Sequence of chain 2.D:
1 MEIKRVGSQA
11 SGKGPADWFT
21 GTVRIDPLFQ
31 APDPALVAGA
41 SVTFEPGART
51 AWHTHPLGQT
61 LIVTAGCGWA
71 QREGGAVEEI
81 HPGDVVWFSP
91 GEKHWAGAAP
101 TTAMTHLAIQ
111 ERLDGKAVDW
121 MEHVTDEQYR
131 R

A small-molecule ligand and the protein it binds are described below.
Small molecule (SMILES): C[N+](C)(C)CCCC(=O)O

Binding-site contacts:
Ligand atom O4 contacts residue GLN59 of chain 2.D at 4.0 Å.
Ligand atom O4 contacts residue HIS53 of chain 2.D at 4.2 Å.
Ligand atom O4 contacts residue ALA96 of chain 2.D at 4.4 Å.
Ligand atom C6 contacts residue THR50 of chain 2.D at 4.4 Å.
Ligand atom C6 contacts residue HIS106 of chain 2.D at 3.9 Å.
Ligand atom C5 contacts residue THR50 of chain 2.D at 4.2 Å.
Ligand atom O7 contacts residue HIS55 of chain 2.D at 3.3 Å (h-bond).
Ligand atom O7 contacts residue GLN59 of chain 2.D at 2.6 Å (h-bond).
Ligand atom C3 contacts residue GLN59 of chain 2.D at 4.2 Å.
Ligand atom C2 contacts residue PHE19 of chain 2.D at 4.4 Å (hydrophobic).
Ligand atom C5 contacts residue GLN59 of chain 2.D at 3.4 Å.
Ligand atom C6 contacts residue GLN59 of chain 2.D at 4.1 Å.
Ligand atom O4 contacts residue LEU61 of chain 2.D at 4.1 Å.
Ligand atom C8 contacts residue VAL118 of chain 2.D at 4.5 Å (hydrophobic).
Ligand atom O4 contacts residue HIS106 of chain 2.D at 3.3 Å.
Ligand atom O4 contacts residue THR50 of chain 2.D at 3.8 Å.
Ligand atom C10 contacts residue ILE25 of chain 2.D at 4.3 Å (hydrophobic).
Ligand atom C6 contacts residue ALA108 of chain 2.D at 4.2 Å (hydrophobic).
Ligand atom C5 contacts residue ALA108 of chain 2.D at 4.5 Å (hydrophobic).
Ligand atom C8 contacts residue TRP120 of chain 2.D at 4.4 Å (hydrophobic).
Ligand atom C5 contacts residue HIS106 of chain 2.D at 3.9 Å.
Ligand atom O7 contacts residue HIS53 of chain 2.D at 3.1 Å (h-bond).
Ligand atom O4 contacts residue MN1 of chain 2.Q at 3.4 Å.
Ligand atom C9 contacts residue GLN110 of chain 2.D at 3.6 Å.
Ligand atom C5 contacts residue MN1 of chain 2.Q at 3.2 Å.
Ligand atom C9 contacts residue ALA40 of chain 2.D at 4.3 Å (hydrophobic).
Ligand atom C5 contacts residue HIS53 of chain 2.D at 3.9 Å.
Ligand atom C6 contacts residue VAL42 of chain 2.D at 4.1 Å (hydrophobic).
Ligand atom C9 contacts residue ALA108 of chain 2.D at 4.3 Å (hydrophobic).
Ligand atom C2 contacts residue VAL42 of chain 2.D at 4.2 Å (hydrophobic).
Ligand atom O7 contacts residue MN1 of chain 2.Q at 2.3 Å.